Sequence of chain 1.A:
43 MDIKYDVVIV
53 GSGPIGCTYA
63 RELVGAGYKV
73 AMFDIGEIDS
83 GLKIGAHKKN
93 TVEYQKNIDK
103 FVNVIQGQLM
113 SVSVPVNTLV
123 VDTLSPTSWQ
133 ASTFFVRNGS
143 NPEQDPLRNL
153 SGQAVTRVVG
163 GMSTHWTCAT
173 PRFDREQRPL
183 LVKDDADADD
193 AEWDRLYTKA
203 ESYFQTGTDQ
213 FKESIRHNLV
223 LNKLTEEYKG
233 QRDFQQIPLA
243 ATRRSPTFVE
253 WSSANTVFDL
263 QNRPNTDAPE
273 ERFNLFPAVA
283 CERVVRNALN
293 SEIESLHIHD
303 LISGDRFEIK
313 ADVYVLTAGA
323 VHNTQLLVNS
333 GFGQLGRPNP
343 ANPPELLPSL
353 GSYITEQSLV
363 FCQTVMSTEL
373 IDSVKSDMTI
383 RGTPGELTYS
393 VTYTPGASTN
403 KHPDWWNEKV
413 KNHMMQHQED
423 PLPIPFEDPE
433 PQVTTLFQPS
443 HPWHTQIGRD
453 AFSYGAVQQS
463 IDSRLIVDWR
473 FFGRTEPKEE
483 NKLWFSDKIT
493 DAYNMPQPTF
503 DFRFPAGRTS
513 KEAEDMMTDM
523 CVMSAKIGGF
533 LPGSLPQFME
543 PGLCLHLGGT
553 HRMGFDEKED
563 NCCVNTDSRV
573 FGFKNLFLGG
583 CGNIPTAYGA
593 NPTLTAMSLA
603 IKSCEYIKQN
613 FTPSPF

Binding-site contacts:
Ligand atom C3 contacts residue LYS528 of chain 3.A at 3.8 Å.
Ligand atom O6 contacts residue ALA527 of chain 3.A at 4.2 Å.
Ligand atom O5 contacts residue GLU371 of chain 3.A at 3.8 Å.
Ligand atom C6 contacts residue THR129 of chain 4.A at 4.0 Å.
Ligand atom C6 contacts residue ALA527 of chain 3.A at 4.1 Å (hydrophobic).
Ligand atom O1 contacts residue LYS225 of chain 3.A at 2.9 Å (salt-bridge).
Ligand atom C3 contacts residue ALA527 of chain 3.A at 4.2 Å (hydrophobic).
Ligand atom F2 contacts residue LYS225 of chain 3.A at 3.4 Å.
Ligand atom C5 contacts residue ALA527 of chain 3.A at 3.6 Å (hydrophobic).
Ligand atom C2 contacts residue GLU229 of chain 3.A at 4.4 Å.
Ligand atom C1 contacts residue LYS225 of chain 3.A at 3.9 Å.
Ligand atom C2 contacts residue LYS528 of chain 3.A at 4.4 Å.
Ligand atom C2 contacts residue LYS225 of chain 3.A at 4.3 Å.
Ligand atom O1 contacts residue GLU371 of chain 3.A at 2.5 Å (salt-bridge).
Ligand atom F2 contacts residue LYS528 of chain 3.A at 3.8 Å.
Ligand atom O5 contacts residue LYS513 of chain 1.A at 4.0 Å.
Ligand atom C4 contacts residue ALA527 of chain 3.A at 4.1 Å (hydrophobic).
Ligand atom C4 contacts residue LYS513 of chain 1.A at 4.1 Å.
Ligand atom C6 contacts residue GLU516 of chain 1.A at 3.7 Å.
Ligand atom O6 contacts residue GLU516 of chain 1.A at 3.9 Å.
Ligand atom O3 contacts residue LYS528 of chain 3.A at 3.1 Å (salt-bridge).
Ligand atom O4 contacts residue ASP517 of chain 1.A at 2.7 Å (salt-bridge).
Ligand atom C1 contacts residue GLU371 of chain 3.A at 3.5 Å.
Ligand atom C1 contacts residue LYS513 of chain 1.A at 4.4 Å.
Ligand atom O6 contacts residue THR129 of chain 4.A at 3.0 Å.
Ligand atom C4 contacts residue ASP517 of chain 1.A at 3.3 Å.
Ligand atom O4 contacts residue LYS513 of chain 1.A at 2.7 Å (salt-bridge).
Ligand atom C6 contacts residue LYS513 of chain 1.A at 4.1 Å.
Ligand atom F2 contacts residue GLU229 of chain 3.A at 3.1 Å.
Ligand atom C5 contacts residue ASP517 of chain 1.A at 4.2 Å.
Ligand atom C6 contacts residue ASP517 of chain 1.A at 4.1 Å.

Sequence of chain 3.A:
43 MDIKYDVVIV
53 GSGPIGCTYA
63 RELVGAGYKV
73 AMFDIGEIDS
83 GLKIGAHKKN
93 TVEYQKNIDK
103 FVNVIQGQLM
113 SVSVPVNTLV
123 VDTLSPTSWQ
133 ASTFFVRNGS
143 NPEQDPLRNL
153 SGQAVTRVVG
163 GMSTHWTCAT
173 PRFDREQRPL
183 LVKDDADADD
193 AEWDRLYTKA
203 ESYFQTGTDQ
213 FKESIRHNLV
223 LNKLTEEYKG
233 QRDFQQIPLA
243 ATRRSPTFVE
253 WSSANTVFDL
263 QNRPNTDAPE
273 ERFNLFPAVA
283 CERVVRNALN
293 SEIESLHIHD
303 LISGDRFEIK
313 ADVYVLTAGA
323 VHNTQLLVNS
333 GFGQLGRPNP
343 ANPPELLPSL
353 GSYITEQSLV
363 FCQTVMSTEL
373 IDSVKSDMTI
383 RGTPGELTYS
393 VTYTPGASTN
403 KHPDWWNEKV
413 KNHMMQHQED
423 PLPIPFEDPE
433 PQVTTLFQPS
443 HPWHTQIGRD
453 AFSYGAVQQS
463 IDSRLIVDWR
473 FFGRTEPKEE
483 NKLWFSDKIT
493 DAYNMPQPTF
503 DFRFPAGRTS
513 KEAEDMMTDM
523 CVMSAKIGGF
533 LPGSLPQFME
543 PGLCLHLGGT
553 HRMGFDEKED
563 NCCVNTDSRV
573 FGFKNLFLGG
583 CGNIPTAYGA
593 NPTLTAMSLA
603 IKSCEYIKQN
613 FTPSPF

A small-molecule ligand and the protein it binds are described below.
Small molecule (SMILES): OC[C@H]1O[C@@H](O)[C@H](F)[C@@H](O)[C@H]1O

Sequence of chain 4.A:
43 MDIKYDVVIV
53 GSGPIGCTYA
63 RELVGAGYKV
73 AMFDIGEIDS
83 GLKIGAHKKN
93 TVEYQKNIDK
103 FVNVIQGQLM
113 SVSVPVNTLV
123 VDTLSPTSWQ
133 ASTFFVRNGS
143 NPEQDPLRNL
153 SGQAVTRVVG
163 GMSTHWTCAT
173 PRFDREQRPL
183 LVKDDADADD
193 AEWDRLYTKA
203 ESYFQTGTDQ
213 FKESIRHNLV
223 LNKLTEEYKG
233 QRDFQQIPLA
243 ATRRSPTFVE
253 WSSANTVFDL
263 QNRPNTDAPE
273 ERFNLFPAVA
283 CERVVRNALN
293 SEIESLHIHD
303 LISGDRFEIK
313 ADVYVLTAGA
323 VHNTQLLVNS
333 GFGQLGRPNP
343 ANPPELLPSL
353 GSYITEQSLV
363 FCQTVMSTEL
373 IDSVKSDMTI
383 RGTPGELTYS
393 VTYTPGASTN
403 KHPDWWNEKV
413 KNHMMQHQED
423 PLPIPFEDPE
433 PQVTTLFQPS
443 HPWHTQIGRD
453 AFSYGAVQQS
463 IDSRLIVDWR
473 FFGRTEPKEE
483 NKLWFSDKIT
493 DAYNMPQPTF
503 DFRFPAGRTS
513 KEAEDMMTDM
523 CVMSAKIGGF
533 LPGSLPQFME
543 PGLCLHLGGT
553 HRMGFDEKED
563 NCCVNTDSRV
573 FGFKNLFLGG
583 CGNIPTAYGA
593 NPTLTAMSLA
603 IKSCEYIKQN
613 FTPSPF